Sequence of chain 1.A:
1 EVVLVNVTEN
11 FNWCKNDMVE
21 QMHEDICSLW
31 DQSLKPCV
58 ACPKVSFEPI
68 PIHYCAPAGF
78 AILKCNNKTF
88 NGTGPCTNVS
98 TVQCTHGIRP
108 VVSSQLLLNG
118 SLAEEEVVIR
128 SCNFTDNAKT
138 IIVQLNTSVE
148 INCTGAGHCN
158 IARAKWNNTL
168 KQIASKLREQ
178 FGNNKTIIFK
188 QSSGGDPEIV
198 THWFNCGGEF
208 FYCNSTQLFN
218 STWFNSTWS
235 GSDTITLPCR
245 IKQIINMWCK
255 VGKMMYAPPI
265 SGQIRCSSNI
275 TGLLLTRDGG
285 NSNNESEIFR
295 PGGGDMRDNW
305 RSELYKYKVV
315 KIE

A small-molecule ligand and the protein it binds are described below.
Small molecule (SMILES): CC(=O)N[C@@H]1[C@@H](O)[C@H](O)[C@@H](CO)O[C@H]1O

Binding-site contacts:
Ligand atom C6 contacts residue ASN83 of chain 1.A at 3.7 Å.
Ligand atom O3 contacts residue ASN95 of chain 1.A at 4.4 Å.
Ligand atom O6 contacts residue VAL3 of chain 1.A at 3.5 Å.
Ligand atom C5 contacts residue VAL3 of chain 1.A at 4.3 Å (hydrophobic).
Ligand atom O5 contacts residue ASN83 of chain 1.A at 3.3 Å (h-bond).
Ligand atom O5 contacts residue ASN95 of chain 1.A at 2.3 Å (h-bond).
Ligand atom C1 contacts residue ASN95 of chain 1.A at 1.4 Å.
Ligand atom C6 contacts residue VAL3 of chain 1.A at 3.5 Å (hydrophobic).
Ligand atom C2 contacts residue ASN95 of chain 1.A at 2.2 Å.
Ligand atom C7 contacts residue ASN95 of chain 1.A at 4.1 Å.
Ligand atom O5 contacts residue VAL3 of chain 1.A at 3.9 Å.
Ligand atom C4 contacts residue ASN95 of chain 1.A at 4.0 Å.
Ligand atom C1 contacts residue ASN83 of chain 1.A at 3.8 Å.
Ligand atom C3 contacts residue ASN95 of chain 1.A at 3.6 Å.
Ligand atom C5 contacts residue ASN95 of chain 1.A at 3.6 Å.
Ligand atom N2 contacts residue ASN95 of chain 1.A at 3.0 Å (h-bond).
Ligand atom C5 contacts residue ASN83 of chain 1.A at 4.1 Å.